Sequence of chain 1.A:
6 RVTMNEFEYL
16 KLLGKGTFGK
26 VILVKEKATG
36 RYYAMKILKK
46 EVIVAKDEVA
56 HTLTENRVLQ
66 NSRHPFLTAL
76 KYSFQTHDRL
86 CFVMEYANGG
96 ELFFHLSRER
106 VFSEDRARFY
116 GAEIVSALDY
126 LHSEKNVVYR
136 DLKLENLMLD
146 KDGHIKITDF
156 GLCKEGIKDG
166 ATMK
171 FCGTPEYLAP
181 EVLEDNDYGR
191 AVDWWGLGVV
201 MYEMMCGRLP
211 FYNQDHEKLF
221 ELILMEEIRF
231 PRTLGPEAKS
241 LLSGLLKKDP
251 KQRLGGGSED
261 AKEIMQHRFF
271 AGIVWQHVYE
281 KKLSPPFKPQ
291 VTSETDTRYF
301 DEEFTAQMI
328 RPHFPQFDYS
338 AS

Binding-site contacts:
Ligand atom N12 contacts residue GLU90 of chain 1.A at 3.0 Å (salt-bridge).
Ligand atom N7 contacts residue PHE300 of chain 1.A at 3.5 Å.
Ligand atom C11 contacts residue GLU90 of chain 1.A at 3.8 Å.
Ligand atom C10 contacts residue MET143 of chain 1.A at 4.0 Å (hydrophobic).
Ligand atom C2 contacts residue GLU96 of chain 1.A at 3.5 Å.
Ligand atom C6 contacts residue MET143 of chain 1.A at 3.6 Å (hydrophobic).
Ligand atom C8 contacts residue ALA92 of chain 1.A at 3.5 Å (hydrophobic).
Ligand atom N16 contacts residue GLU140 of chain 1.A at 3.4 Å (salt-bridge).
Ligand atom N12 contacts residue THR73 of chain 1.A at 4.0 Å.
Ligand atom C14 contacts residue MET89 of chain 1.A at 3.7 Å (hydrophobic).
Ligand atom N4 contacts residue VAL26 of chain 1.A at 4.0 Å.
Ligand atom C13 contacts residue MET89 of chain 1.A at 3.3 Å (hydrophobic).
Ligand atom N16 contacts residue GLU96 of chain 1.A at 2.6 Å (salt-bridge).
Ligand atom C1 contacts residue GLU96 of chain 1.A at 3.5 Å.
Ligand atom N16 contacts residue MET143 of chain 1.A at 3.8 Å.
Ligand atom N7 contacts residue LEU18 of chain 1.A at 4.0 Å.
Ligand atom N7 contacts residue MET143 of chain 1.A at 3.4 Å.
Ligand atom C8 contacts residue MET143 of chain 1.A at 3.7 Å (hydrophobic).
Ligand atom C3 contacts residue PHE300 of chain 1.A at 3.8 Å (hydrophobic).
Ligand atom C15 contacts residue ASP154 of chain 1.A at 4.0 Å.
Ligand atom C13 contacts residue THR153 of chain 1.A at 4.0 Å.
Ligand atom C13 contacts residue THR73 of chain 1.A at 3.8 Å.
Ligand atom C14 contacts residue THR153 of chain 1.A at 3.9 Å.
Ligand atom C10 contacts residue ALA39 of chain 1.A at 4.1 Å (hydrophobic).
Ligand atom C15 contacts residue THR153 of chain 1.A at 3.8 Å.
Ligand atom N9 contacts residue ALA39 of chain 1.A at 3.5 Å.
Ligand atom C11 contacts residue ALA39 of chain 1.A at 3.4 Å (hydrophobic).
Ligand atom C3 contacts residue MET143 of chain 1.A at 4.0 Å (hydrophobic).
Ligand atom C8 contacts residue TYR91 of chain 1.A at 4.0 Å (hydrophobic).
Ligand atom N9 contacts residue GLU90 of chain 1.A at 3.8 Å.
Ligand atom N9 contacts residue ALA92 of chain 1.A at 3.1 Å (h-bond).
Ligand atom C2 contacts residue GLY19 of chain 1.A at 4.0 Å.
Ligand atom C8 contacts residue PHE300 of chain 1.A at 3.8 Å (hydrophobic).
Ligand atom C6 contacts residue VAL26 of chain 1.A at 4.1 Å (hydrophobic).
Ligand atom C5 contacts residue VAL26 of chain 1.A at 3.8 Å (hydrophobic).
Ligand atom N12 contacts residue ALA39 of chain 1.A at 3.5 Å.
Ligand atom C2 contacts residue LEU18 of chain 1.A at 4.1 Å (hydrophobic).
Ligand atom C15 contacts residue MET89 of chain 1.A at 3.6 Å (hydrophobic).
Ligand atom N4 contacts residue MET143 of chain 1.A at 4.0 Å.
Ligand atom N9 contacts residue TYR91 of chain 1.A at 4.0 Å.

A protein and the small-molecule ligand that binds it are described below.
Small molecule (SMILES): Cc1c[nH]c2ncnc(N3CC[C@@H](N)C3)c12